The small molecule below binds the protein below.
Small molecule (SMILES): C[C@@H](O)[C@@H](C=O)NC(=O)[C@H](Cc1ccc(O)cc1)NC(=O)[C@@H]1CCCN1

Binding-site contacts:
Ligand atom CA contacts residue TRP91 of chain 1.B at 3.0 Å (hydrophobic).
Ligand atom OG1 contacts residue ASP92 of chain 1.B at 4.0 Å.
Ligand atom O contacts residue TYR674 of chain 1.B at 3.2 Å (h-bond).
Ligand atom O contacts residue TRP91 of chain 1.B at 3.0 Å.
Ligand atom CG contacts residue LEU592 of chain 1.B at 3.4 Å (hydrophobic).
Ligand atom N contacts residue ASP92 of chain 1.B at 2.7 Å (salt-bridge).
Ligand atom CA contacts residue ASP92 of chain 1.B at 3.9 Å.
Ligand atom CD2 contacts residue HIS95 of chain 1.B at 3.3 Å.
Ligand atom CD contacts residue LEU592 of chain 1.B at 3.5 Å (hydrophobic).
Ligand atom CG contacts residue HIS95 of chain 1.B at 3.6 Å.
Ligand atom N contacts residue TRP91 of chain 1.B at 3.6 Å.
Ligand atom CB contacts residue TRP91 of chain 1.B at 4.1 Å (hydrophobic).
Ligand atom CA contacts residue TYR674 of chain 1.B at 4.0 Å (hydrophobic).
Ligand atom N contacts residue TRP91 of chain 1.B at 3.6 Å (h-bond).
Ligand atom CA contacts residue ASP92 of chain 1.B at 3.3 Å.
Ligand atom OG1 contacts residue TRP91 of chain 1.B at 4.1 Å.
Ligand atom C contacts residue ASP92 of chain 1.B at 3.7 Å.
Ligand atom CG contacts residue ARG591 of chain 1.B at 3.8 Å.
Ligand atom C contacts residue TRP91 of chain 1.B at 3.6 Å (hydrophobic).
Ligand atom CB contacts residue TYR674 of chain 1.B at 4.1 Å (hydrophobic).
Ligand atom CB contacts residue HIS95 of chain 1.B at 3.4 Å.
Ligand atom CG contacts residue CYS593 of chain 1.B at 3.9 Å (hydrophobic).
Ligand atom N contacts residue HIS95 of chain 1.B at 4.0 Å.
Ligand atom CG2 contacts residue HIS95 of chain 1.B at 3.7 Å.
Ligand atom N contacts residue SER138 of chain 1.B at 3.2 Å (h-bond).
Ligand atom C contacts residue TRP91 of chain 1.B at 3.8 Å (hydrophobic).
Ligand atom C contacts residue LEU576 of chain 1.B at 4.1 Å (hydrophobic).
Ligand atom CG2 contacts residue ASP92 of chain 1.B at 2.8 Å.
Ligand atom CD contacts residue SER138 of chain 1.B at 4.1 Å.
Ligand atom O contacts residue LEU576 of chain 1.B at 3.9 Å.
Ligand atom CD contacts residue CYS593 of chain 1.B at 3.9 Å (hydrophobic).
Ligand atom CB contacts residue ASP92 of chain 1.B at 2.9 Å.
Ligand atom CG contacts residue TRP91 of chain 1.B at 4.1 Å (hydrophobic).
Ligand atom C contacts residue TYR674 of chain 1.B at 4.0 Å (hydrophobic).
Ligand atom CB contacts residue LEU576 of chain 1.B at 3.7 Å (hydrophobic).
Ligand atom OG1 contacts residue TYR674 of chain 1.B at 2.7 Å.
Ligand atom CB contacts residue TRP91 of chain 1.B at 4.1 Å (hydrophobic).
Ligand atom CB contacts residue TRP91 of chain 1.B at 4.0 Å (hydrophobic).
Ligand atom CD1 contacts residue SER138 of chain 1.B at 4.0 Å.
Ligand atom C contacts residue HIS95 of chain 1.B at 3.9 Å.

Sequence of chain 1.B:
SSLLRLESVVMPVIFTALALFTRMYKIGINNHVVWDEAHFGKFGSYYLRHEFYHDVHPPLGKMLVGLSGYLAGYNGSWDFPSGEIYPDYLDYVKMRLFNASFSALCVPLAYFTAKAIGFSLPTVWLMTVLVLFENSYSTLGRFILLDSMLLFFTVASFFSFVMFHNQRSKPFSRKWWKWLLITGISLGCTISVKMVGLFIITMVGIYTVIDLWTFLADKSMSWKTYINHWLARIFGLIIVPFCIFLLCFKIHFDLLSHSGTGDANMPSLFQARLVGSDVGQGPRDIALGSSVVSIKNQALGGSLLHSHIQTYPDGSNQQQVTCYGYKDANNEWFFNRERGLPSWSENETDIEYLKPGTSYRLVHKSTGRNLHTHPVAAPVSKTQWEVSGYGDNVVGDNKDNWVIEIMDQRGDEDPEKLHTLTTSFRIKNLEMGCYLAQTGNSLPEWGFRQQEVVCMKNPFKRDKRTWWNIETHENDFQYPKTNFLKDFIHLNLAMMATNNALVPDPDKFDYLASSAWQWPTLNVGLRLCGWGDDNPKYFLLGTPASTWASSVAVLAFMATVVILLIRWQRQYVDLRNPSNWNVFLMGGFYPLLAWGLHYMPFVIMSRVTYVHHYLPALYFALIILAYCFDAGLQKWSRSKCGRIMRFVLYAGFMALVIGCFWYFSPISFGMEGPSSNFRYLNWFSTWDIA